Sequence of chain 1.C:
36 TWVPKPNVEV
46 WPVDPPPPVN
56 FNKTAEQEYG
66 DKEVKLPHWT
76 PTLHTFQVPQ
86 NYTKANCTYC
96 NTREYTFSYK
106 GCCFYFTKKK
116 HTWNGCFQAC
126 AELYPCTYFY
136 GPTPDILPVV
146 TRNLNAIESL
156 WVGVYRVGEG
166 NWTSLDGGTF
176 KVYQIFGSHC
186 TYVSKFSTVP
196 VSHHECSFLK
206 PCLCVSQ

Binding-site contacts:
Ligand atom O7 contacts residue ASN166 of chain 1.C at 3.9 Å.
Ligand atom C3 contacts residue ASN166 of chain 1.C at 3.8 Å.
Ligand atom C1 contacts residue ASN166 of chain 1.C at 1.4 Å.
Ligand atom C8 contacts residue ASN166 of chain 1.C at 4.4 Å.
Ligand atom C1 contacts residue THR174 of chain 1.C at 4.4 Å.
Ligand atom N2 contacts residue ASN166 of chain 1.C at 2.8 Å (h-bond).
Ligand atom C4 contacts residue ASN166 of chain 1.C at 4.1 Å.
Ligand atom C7 contacts residue ASN166 of chain 1.C at 3.4 Å.
Ligand atom C2 contacts residue THR174 of chain 1.C at 4.4 Å.
Ligand atom C5 contacts residue ASN166 of chain 1.C at 3.7 Å.
Ligand atom C2 contacts residue ASN166 of chain 1.C at 2.4 Å.
Ligand atom O5 contacts residue ASN166 of chain 1.C at 2.4 Å (h-bond).
Ligand atom O5 contacts residue THR174 of chain 1.C at 3.8 Å.

The small molecule below binds the protein below.
Small molecule (SMILES): CC(=O)N[C@@H]1[C@@H](O)[C@H](O)[C@@H](CO)O[C@H]1O